Sequence of chain 7.A:
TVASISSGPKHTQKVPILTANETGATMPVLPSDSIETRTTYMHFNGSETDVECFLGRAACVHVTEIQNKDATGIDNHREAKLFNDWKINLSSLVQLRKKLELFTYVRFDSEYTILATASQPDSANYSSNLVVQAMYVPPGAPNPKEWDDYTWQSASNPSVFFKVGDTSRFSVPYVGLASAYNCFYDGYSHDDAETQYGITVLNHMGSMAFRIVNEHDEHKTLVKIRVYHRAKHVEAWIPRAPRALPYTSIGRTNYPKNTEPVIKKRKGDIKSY

The small molecule below binds the protein below.
Small molecule (SMILES): Cc1cc(CCCCCCCOc2ccc(C3=N[C@@H](C)CO3)cc2)on1

Sequence of chain 7.C:
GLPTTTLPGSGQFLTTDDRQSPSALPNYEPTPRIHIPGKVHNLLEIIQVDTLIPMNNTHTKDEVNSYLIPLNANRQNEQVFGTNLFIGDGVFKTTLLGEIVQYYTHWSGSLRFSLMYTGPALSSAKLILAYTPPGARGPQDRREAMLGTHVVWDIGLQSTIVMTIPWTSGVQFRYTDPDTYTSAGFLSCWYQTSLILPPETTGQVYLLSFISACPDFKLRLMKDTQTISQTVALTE

Binding-site contacts:
Ligand atom C4 contacts residue TYR152 of chain 7.A at 3.9 Å (hydrophobic).
Ligand atom C7C contacts residue TYR197 of chain 7.A at 3.8 Å (hydrophobic).
Ligand atom C6B contacts residue LEU106 of chain 7.A at 3.9 Å (hydrophobic).
Ligand atom C4 contacts residue MET224 of chain 7.A at 3.8 Å (hydrophobic).
Ligand atom C3B contacts residue MET221 of chain 7.A at 3.8 Å (hydrophobic).
Ligand atom O1B contacts residue TYR128 of chain 7.A at 3.9 Å.
Ligand atom C5B contacts residue LEU106 of chain 7.A at 3.5 Å (hydrophobic).
Ligand atom C5B contacts residue TYR197 of chain 7.A at 3.7 Å (hydrophobic).
Ligand atom C4C contacts residue TYR152 of chain 7.A at 3.8 Å (hydrophobic).
Ligand atom C31 contacts residue ALA150 of chain 7.A at 3.5 Å (hydrophobic).
Ligand atom O1 contacts residue ALA24 of chain 7.C at 3.6 Å.
Ligand atom C5 contacts residue TYR152 of chain 7.A at 3.8 Å (hydrophobic).
Ligand atom C3 contacts residue PHE186 of chain 7.A at 3.8 Å (hydrophobic).
Ligand atom C4B contacts residue LEU106 of chain 7.A at 3.7 Å (hydrophobic).
Ligand atom C3C contacts residue TYR128 of chain 7.A at 3.9 Å (hydrophobic).
Ligand atom C5C contacts residue ILE104 of chain 7.A at 3.8 Å (hydrophobic).
Ligand atom C2C contacts residue VAL188 of chain 7.A at 3.2 Å (hydrophobic).
Ligand atom N2 contacts residue ALA24 of chain 7.C at 3.4 Å.
Ligand atom C4 contacts residue PHE186 of chain 7.A at 3.6 Å (hydrophobic).
Ligand atom C6C contacts residue VAL191 of chain 7.A at 3.2 Å (hydrophobic).
Ligand atom C7C contacts residue TYR128 of chain 7.A at 3.6 Å (hydrophobic).
Ligand atom C3 contacts residue PRO174 of chain 7.A at 3.8 Å (hydrophobic).
Ligand atom C31 contacts residue PRO174 of chain 7.A at 3.4 Å (hydrophobic).
Ligand atom C31 contacts residue VAL176 of chain 7.A at 3.3 Å (hydrophobic).
Ligand atom C6C contacts residue MET221 of chain 7.A at 3.7 Å (hydrophobic).
Ligand atom C31 contacts residue SER175 of chain 7.A at 3.6 Å.
Ligand atom O1 contacts residue VAL188 of chain 7.A at 3.8 Å.
Ligand atom O1 contacts residue PHE186 of chain 7.A at 3.5 Å.
Ligand atom CM1 contacts residue SER107 of chain 7.A at 3.9 Å.
Ligand atom N3A contacts residue ASN219 of chain 7.A at 3.0 Å (h-bond).
Ligand atom C5 contacts residue PHE186 of chain 7.A at 3.5 Å (hydrophobic).
Ligand atom O1B contacts residue MET221 of chain 7.A at 3.4 Å.
Ligand atom C4A contacts residue ASN219 of chain 7.A at 3.5 Å.
Ligand atom C1B contacts residue MET221 of chain 7.A at 3.8 Å (hydrophobic).
Ligand atom N2 contacts residue PHE186 of chain 7.A at 3.7 Å.
Ligand atom O1 contacts residue TYR152 of chain 7.A at 3.9 Å.
Ligand atom C6B contacts residue TYR197 of chain 7.A at 3.6 Å (hydrophobic).
Ligand atom C3C contacts residue VAL188 of chain 7.A at 3.3 Å (hydrophobic).
Ligand atom C2B contacts residue MET221 of chain 7.A at 3.5 Å (hydrophobic).
Ligand atom C5C contacts residue TYR128 of chain 7.A at 3.5 Å (hydrophobic).